Sequence of chain 1.A:
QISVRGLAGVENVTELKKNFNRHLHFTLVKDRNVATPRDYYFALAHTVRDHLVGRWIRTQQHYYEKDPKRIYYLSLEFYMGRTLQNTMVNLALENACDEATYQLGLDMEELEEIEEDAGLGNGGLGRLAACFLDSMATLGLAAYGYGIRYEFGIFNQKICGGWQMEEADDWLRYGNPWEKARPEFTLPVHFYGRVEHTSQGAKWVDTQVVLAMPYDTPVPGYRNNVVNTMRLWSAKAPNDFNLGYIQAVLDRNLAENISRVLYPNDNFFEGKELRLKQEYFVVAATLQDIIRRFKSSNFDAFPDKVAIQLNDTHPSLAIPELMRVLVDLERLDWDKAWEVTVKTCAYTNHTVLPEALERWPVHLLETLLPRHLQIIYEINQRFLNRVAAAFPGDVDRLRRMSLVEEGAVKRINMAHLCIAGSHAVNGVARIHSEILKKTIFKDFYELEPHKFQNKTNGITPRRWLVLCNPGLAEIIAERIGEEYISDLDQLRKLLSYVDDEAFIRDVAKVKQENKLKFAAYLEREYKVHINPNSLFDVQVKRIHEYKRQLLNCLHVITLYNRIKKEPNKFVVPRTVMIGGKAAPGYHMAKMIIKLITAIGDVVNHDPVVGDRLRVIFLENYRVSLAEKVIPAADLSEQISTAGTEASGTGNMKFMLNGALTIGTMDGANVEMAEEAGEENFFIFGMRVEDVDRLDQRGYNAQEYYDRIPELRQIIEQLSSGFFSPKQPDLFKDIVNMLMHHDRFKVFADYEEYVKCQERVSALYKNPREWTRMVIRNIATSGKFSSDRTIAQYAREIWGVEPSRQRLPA

Binding-site contacts:
Ligand atom C13 contacts residue HIS342 of chain 1.A at 3.8 Å.
Ligand atom C5' contacts residue GLY136 of chain 1.A at 3.7 Å.
Ligand atom C14 contacts residue HIS342 of chain 1.A at 3.5 Å.
Ligand atom O4' contacts residue SER675 of chain 1.A at 3.6 Å.
Ligand atom C2' contacts residue HIS378 of chain 1.A at 3.6 Å.
Ligand atom O6' contacts residue VAL456 of chain 1.A at 3.8 Å.
Ligand atom O2' contacts residue TYR574 of chain 1.A at 3.1 Å (h-bond).
Ligand atom O6 contacts residue ASN134 of chain 1.A at 3.6 Å.
Ligand atom C2 contacts residue LEU137 of chain 1.A at 3.5 Å (hydrophobic).
Ligand atom C6' contacts residue GLY136 of chain 1.A at 3.8 Å.
Ligand atom O6' contacts residue ASN485 of chain 1.A at 2.9 Å (h-bond).
Ligand atom O6' contacts residue HIS378 of chain 1.A at 2.7 Å (h-bond).
Ligand atom C6' contacts residue LEU137 of chain 1.A at 3.9 Å (hydrophobic).
Ligand atom O5' contacts residue HIS378 of chain 1.A at 3.6 Å (h-bond).
Ligand atom O4' contacts residue GLY676 of chain 1.A at 2.9 Å (h-bond).
Ligand atom C10 contacts residue ASN134 of chain 1.A at 3.8 Å.
Ligand atom C10 contacts residue ASN283 of chain 1.A at 3.8 Å.
Ligand atom O5' contacts residue LEU137 of chain 1.A at 3.5 Å (h-bond).
Ligand atom C17 contacts residue PHE287 of chain 1.A at 3.8 Å (hydrophobic).
Ligand atom C11 contacts residue ASN283 of chain 1.A at 3.6 Å.
Ligand atom C3' contacts residue GLU673 of chain 1.A at 3.5 Å.
Ligand atom C6' contacts residue ASN485 of chain 1.A at 3.3 Å.
Ligand atom C5' contacts residue LEU137 of chain 1.A at 3.7 Å (hydrophobic).
Ligand atom C8 contacts residue ASP284 of chain 1.A at 3.7 Å.
Ligand atom O3' contacts residue GLY676 of chain 1.A at 3.2 Å (h-bond).
Ligand atom O3 contacts residue GLY136 of chain 1.A at 3.5 Å (h-bond).
Ligand atom C4' contacts residue GLY676 of chain 1.A at 3.8 Å.
Ligand atom O3' contacts residue GLU673 of chain 1.A at 2.9 Å (salt-bridge).
Ligand atom C11 contacts residue ARG293 of chain 1.A at 3.8 Å.
Ligand atom O3 contacts residue LEU137 of chain 1.A at 3.0 Å (h-bond).
Ligand atom C8 contacts residue GLU89 of chain 1.A at 3.6 Å.
Ligand atom O3' contacts residue ALA674 of chain 1.A at 3.3 Å (h-bond).
Ligand atom C17 contacts residue GLU386 of chain 1.A at 3.4 Å.
Ligand atom C16 contacts residue ASN283 of chain 1.A at 3.5 Å.
Ligand atom C17 contacts residue ARG293 of chain 1.A at 3.7 Å.
Ligand atom N4 contacts residue LEU137 of chain 1.A at 3.8 Å.
Ligand atom O3' contacts residue SER675 of chain 1.A at 3.1 Å (h-bond).
Ligand atom C6' contacts residue HIS378 of chain 1.A at 3.6 Å.
Ligand atom O4' contacts residue ASN485 of chain 1.A at 3.5 Å (h-bond).
Ligand atom O2' contacts residue GLU673 of chain 1.A at 3.2 Å (salt-bridge).

This small molecule binds to this protein.
Small molecule (SMILES): CC(C)c1ccc(/C=C/C(=O)NC(=O)N[C@@H]2O[C@H](CO)[C@@H](O)[C@H](O)[C@H]2O)cc1